This protein binds this small molecule.
Small molecule (SMILES): CN(C)c1nc2ccc([C@](O)(c3ccncc3)c3cncn3C)cc2c(Cl)c1-c1ccccc1

Sequence of chain 1.A:
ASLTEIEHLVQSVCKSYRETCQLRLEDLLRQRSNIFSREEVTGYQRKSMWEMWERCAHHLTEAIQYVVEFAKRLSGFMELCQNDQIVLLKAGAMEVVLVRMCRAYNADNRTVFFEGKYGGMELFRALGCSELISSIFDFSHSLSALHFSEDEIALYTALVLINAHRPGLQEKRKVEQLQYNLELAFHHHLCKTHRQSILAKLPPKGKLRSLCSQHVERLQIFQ

Binding-site contacts:
Ligand atom C31 contacts residue GLN37 of chain 1.A at 3.5 Å.
Ligand atom C12 contacts residue MET116 of chain 1.A at 3.1 Å (hydrophobic).
Ligand atom C14 contacts residue MET116 of chain 1.A at 3.5 Å (hydrophobic).
Ligand atom CL13 contacts residue MET116 of chain 1.A at 3.6 Å.
Ligand atom C33 contacts residue LEU38 of chain 1.A at 3.6 Å (hydrophobic).
Ligand atom C10 contacts residue MET116 of chain 1.A at 3.8 Å (hydrophobic).
Ligand atom C1 contacts residue PHE139 of chain 1.A at 3.6 Å (hydrophobic).
Ligand atom C21 contacts residue HIS74 of chain 1.A at 3.6 Å.
Ligand atom O22 contacts residue HIS74 of chain 1.A at 2.7 Å (h-bond).
Ligand atom C6 contacts residue MET116 of chain 1.A at 3.7 Å (hydrophobic).
Ligand atom C24 contacts residue GLU130 of chain 1.A at 3.6 Å.
Ligand atom CL13 contacts residue LEU75 of chain 1.A at 3.4 Å.
Ligand atom C4 contacts residue MET116 of chain 1.A at 3.8 Å (hydrophobic).
Ligand atom C16 contacts residue CYS71 of chain 1.A at 3.7 Å (hydrophobic).
Ligand atom N5 contacts residue MET116 of chain 1.A at 3.8 Å.
Ligand atom C11 contacts residue MET116 of chain 1.A at 3.3 Å (hydrophobic).
Ligand atom C7 contacts residue PHE128 of chain 1.A at 3.6 Å (hydrophobic).
Ligand atom C17 contacts residue CYS71 of chain 1.A at 3.6 Å (hydrophobic).
Ligand atom C1 contacts residue ILE148 of chain 1.A at 3.5 Å (hydrophobic).
Ligand atom C24 contacts residue PHE128 of chain 1.A at 3.5 Å (hydrophobic).
Ligand atom N25 contacts residue HIS74 of chain 1.A at 3.8 Å.
Ligand atom N25 contacts residue GLU130 of chain 1.A at 3.0 Å (salt-bridge).
Ligand atom C20 contacts residue ILE151 of chain 1.A at 3.8 Å (hydrophobic).
Ligand atom N25 contacts residue PHE128 of chain 1.A at 3.7 Å.
Ligand atom C24 contacts residue PHE129 of chain 1.A at 3.6 Å (hydrophobic).
Ligand atom C23 contacts residue HIS74 of chain 1.A at 3.4 Å.
Ligand atom C34 contacts residue LEU38 of chain 1.A at 3.6 Å (hydrophobic).
Ligand atom CL13 contacts residue HIS74 of chain 1.A at 3.7 Å.
Ligand atom C7 contacts residue VAL127 of chain 1.A at 3.6 Å (hydrophobic).
Ligand atom C3 contacts residue ILE151 of chain 1.A at 3.6 Å (hydrophobic).
Ligand atom C19 contacts residue ILE151 of chain 1.A at 3.6 Å (hydrophobic).
Ligand atom C8 contacts residue PHE128 of chain 1.A at 3.4 Å (hydrophobic).
Ligand atom C24 contacts residue HIS74 of chain 1.A at 3.8 Å.
Ligand atom C28 contacts residue GLN37 of chain 1.A at 3.6 Å.
Ligand atom N25 contacts residue PHE129 of chain 1.A at 3.8 Å.
Ligand atom N27 contacts residue HIS74 of chain 1.A at 3.5 Å (h-bond).
Ligand atom C3 contacts residue PHE152 of chain 1.A at 3.9 Å (hydrophobic).
Ligand atom C26 contacts residue HIS74 of chain 1.A at 3.7 Å.
Ligand atom N32 contacts residue GLN37 of chain 1.A at 3.9 Å.
Ligand atom C28 contacts residue HIS74 of chain 1.A at 3.8 Å.